This protein binds this small molecule.
Small molecule (SMILES): CC(=O)N[C@@H]1[C@@H](O)[C@H](O)[C@@H](CO)O[C@H]1O

Binding-site contacts:
Ligand atom C2 contacts residue ASN72 of chain 1.D at 2.5 Å.
Ligand atom O4 contacts residue LYS8 of chain 1.D at 4.4 Å.
Ligand atom C4 contacts residue LEU75 of chain 1.D at 3.6 Å (hydrophobic).
Ligand atom O3 contacts residue LYS8 of chain 1.D at 3.1 Å.
Ligand atom O6 contacts residue LEU75 of chain 1.D at 4.2 Å.
Ligand atom C7 contacts residue ILE70 of chain 1.D at 3.7 Å (hydrophobic).
Ligand atom C7 contacts residue GLN71 of chain 1.D at 4.1 Å.
Ligand atom O7 contacts residue ASN72 of chain 1.D at 3.3 Å (h-bond).
Ligand atom O5 contacts residue THR74 of chain 1.D at 2.5 Å (h-bond).
Ligand atom C5 contacts residue THR74 of chain 1.D at 3.4 Å.
Ligand atom C3 contacts residue ASN72 of chain 1.D at 3.8 Å.
Ligand atom C3 contacts residue LEU75 of chain 1.D at 4.2 Å (hydrophobic).
Ligand atom C2 contacts residue THR74 of chain 1.D at 3.9 Å.
Ligand atom C2 contacts residue LEU75 of chain 1.D at 4.5 Å (hydrophobic).
Ligand atom O5 contacts residue ASN72 of chain 1.D at 2.4 Å (h-bond).
Ligand atom C7 contacts residue GLU4 of chain 1.D at 4.4 Å.
Ligand atom O7 contacts residue GLU69 of chain 1.D at 4.2 Å.
Ligand atom C1 contacts residue THR74 of chain 1.D at 3.4 Å.
Ligand atom C5 contacts residue ASN72 of chain 1.D at 3.7 Å.
Ligand atom C2 contacts residue ILE70 of chain 1.D at 4.5 Å (hydrophobic).
Ligand atom O7 contacts residue GLU4 of chain 1.D at 3.9 Å.
Ligand atom C3 contacts residue LYS8 of chain 1.D at 4.4 Å.
Ligand atom C4 contacts residue THR74 of chain 1.D at 3.9 Å.
Ligand atom N2 contacts residue ASN72 of chain 1.D at 2.9 Å (h-bond).
Ligand atom O3 contacts residue LEU75 of chain 1.D at 3.8 Å.
Ligand atom C8 contacts residue GLN71 of chain 1.D at 4.3 Å.
Ligand atom O7 contacts residue ILE70 of chain 1.D at 3.2 Å.
Ligand atom O7 contacts residue GLN71 of chain 1.D at 3.1 Å (h-bond).
Ligand atom C8 contacts residue ASN72 of chain 1.D at 3.3 Å.
Ligand atom C7 contacts residue ASN72 of chain 1.D at 2.9 Å.
Ligand atom N2 contacts residue ILE70 of chain 1.D at 3.3 Å.
Ligand atom C1 contacts residue ASN72 of chain 1.D at 1.4 Å.
Ligand atom C4 contacts residue ASN72 of chain 1.D at 4.2 Å.
Ligand atom O6 contacts residue THR74 of chain 1.D at 4.5 Å.
Ligand atom C6 contacts residue THR74 of chain 1.D at 3.5 Å.
Ligand atom O4 contacts residue LEU75 of chain 1.D at 3.5 Å.
Ligand atom C8 contacts residue GLU4 of chain 1.D at 3.7 Å.

Sequence of chain 1.D:
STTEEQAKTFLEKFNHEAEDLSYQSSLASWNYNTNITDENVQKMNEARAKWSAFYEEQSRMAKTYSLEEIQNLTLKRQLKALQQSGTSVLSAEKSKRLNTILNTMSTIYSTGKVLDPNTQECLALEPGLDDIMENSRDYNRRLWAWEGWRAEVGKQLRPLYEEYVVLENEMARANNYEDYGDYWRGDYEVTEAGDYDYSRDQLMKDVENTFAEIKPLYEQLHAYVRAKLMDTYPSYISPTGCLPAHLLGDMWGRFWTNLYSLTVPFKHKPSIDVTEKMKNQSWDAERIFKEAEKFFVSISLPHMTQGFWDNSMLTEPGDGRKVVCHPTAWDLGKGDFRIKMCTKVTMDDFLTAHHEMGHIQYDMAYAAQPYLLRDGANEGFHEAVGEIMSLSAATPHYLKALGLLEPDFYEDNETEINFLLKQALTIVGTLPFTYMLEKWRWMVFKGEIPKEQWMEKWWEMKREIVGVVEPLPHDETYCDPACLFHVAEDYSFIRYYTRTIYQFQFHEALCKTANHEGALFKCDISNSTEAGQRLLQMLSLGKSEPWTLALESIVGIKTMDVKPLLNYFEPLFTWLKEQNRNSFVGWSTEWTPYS